A protein and the small-molecule ligand that binds it are described below.
Small molecule (SMILES): CC(C)(C)n1nc(Cc2cccc3ccccc23)c2c(N)ncnc21

Binding-site contacts:
Ligand atom CAF contacts residue ASP32 of chain 1.L at 3.4 Å.
Ligand atom C2 contacts residue ALA101 of chain 1.L at 3.8 Å (hydrophobic).
Ligand atom CAS contacts residue ILE216 of chain 1.L at 3.5 Å (hydrophobic).
Ligand atom N1 contacts residue ALA101 of chain 1.L at 3.7 Å.
Ligand atom N1 contacts residue ILE102 of chain 1.L at 3.0 Å (h-bond).
Ligand atom C4 contacts residue PHE54 of chain 1.L at 3.8 Å (hydrophobic).
Ligand atom CAM contacts residue ILE216 of chain 1.L at 3.9 Å (hydrophobic).
Ligand atom NAP contacts residue ILE216 of chain 1.L at 3.5 Å.
Ligand atom CAB contacts residue ILE41 of chain 1.L at 3.5 Å (hydrophobic).
Ligand atom C5 contacts residue ILE216 of chain 1.L at 3.6 Å (hydrophobic).
Ligand atom C5 contacts residue PHE54 of chain 1.L at 3.7 Å (hydrophobic).
Ligand atom C2 contacts residue PHE54 of chain 1.L at 3.7 Å (hydrophobic).
Ligand atom CAT contacts residue GLN6 of chain 1.K at 3.9 Å.
Ligand atom C6 contacts residue ILE102 of chain 1.L at 4.0 Å (hydrophobic).
Ligand atom CAI contacts residue ARG43 of chain 1.L at 4.1 Å.
Ligand atom CAG contacts residue GLY104 of chain 1.L at 3.6 Å.
Ligand atom NAX contacts residue ILE216 of chain 1.L at 3.7 Å.
Ligand atom CAK contacts residue GLN6 of chain 1.K at 3.9 Å.
Ligand atom C2 contacts residue ILE102 of chain 1.L at 3.6 Å (hydrophobic).
Ligand atom NAD contacts residue ILE102 of chain 1.L at 3.2 Å (h-bond).
Ligand atom CAC contacts residue ASP217 of chain 1.L at 3.5 Å.
Ligand atom N3 contacts residue PHE54 of chain 1.L at 3.6 Å.
Ligand atom CAF contacts residue PHE54 of chain 1.L at 3.6 Å (hydrophobic).
Ligand atom CAK contacts residue PHE54 of chain 1.L at 3.7 Å (hydrophobic).
Ligand atom N3 contacts residue ILE216 of chain 1.L at 3.9 Å.
Ligand atom CAE contacts residue ASP32 of chain 1.L at 3.3 Å.
Ligand atom C4 contacts residue ILE216 of chain 1.L at 3.8 Å (hydrophobic).
Ligand atom CAE contacts residue PHE54 of chain 1.L at 4.0 Å (hydrophobic).
Ligand atom N1 contacts residue ILE216 of chain 1.L at 3.9 Å.
Ligand atom N1 contacts residue PHE54 of chain 1.L at 3.8 Å.
Ligand atom C2 contacts residue PRO83 of chain 1.L at 3.8 Å (hydrophobic).
Ligand atom CAU contacts residue GLN6 of chain 1.K at 3.9 Å.
Ligand atom CAE contacts residue ARG43 of chain 1.L at 4.0 Å.
Ligand atom C2 contacts residue ILE216 of chain 1.L at 3.9 Å (hydrophobic).
Ligand atom NAD contacts residue ILE206 of chain 1.L at 3.8 Å.
Ligand atom C6 contacts residue PHE54 of chain 1.L at 3.7 Å (hydrophobic).
Ligand atom CAA contacts residue PHE54 of chain 1.L at 3.7 Å (hydrophobic).
Ligand atom C2 contacts residue THR100 of chain 1.L at 4.0 Å.
Ligand atom CAU contacts residue PHE54 of chain 1.L at 3.8 Å (hydrophobic).
Ligand atom CAF contacts residue GLN6 of chain 1.K at 4.1 Å.

Sequence of chain 1.K:
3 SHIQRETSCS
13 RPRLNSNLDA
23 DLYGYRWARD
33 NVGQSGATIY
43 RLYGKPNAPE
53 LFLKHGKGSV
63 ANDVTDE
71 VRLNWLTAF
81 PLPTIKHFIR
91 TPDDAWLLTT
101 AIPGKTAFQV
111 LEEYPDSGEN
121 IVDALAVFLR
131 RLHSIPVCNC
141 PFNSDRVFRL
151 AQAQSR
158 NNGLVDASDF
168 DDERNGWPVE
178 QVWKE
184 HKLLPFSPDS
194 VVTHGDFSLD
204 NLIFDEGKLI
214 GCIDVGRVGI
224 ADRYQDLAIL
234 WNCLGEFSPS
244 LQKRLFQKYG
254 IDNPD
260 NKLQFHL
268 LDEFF

Sequence of chain 1.L:
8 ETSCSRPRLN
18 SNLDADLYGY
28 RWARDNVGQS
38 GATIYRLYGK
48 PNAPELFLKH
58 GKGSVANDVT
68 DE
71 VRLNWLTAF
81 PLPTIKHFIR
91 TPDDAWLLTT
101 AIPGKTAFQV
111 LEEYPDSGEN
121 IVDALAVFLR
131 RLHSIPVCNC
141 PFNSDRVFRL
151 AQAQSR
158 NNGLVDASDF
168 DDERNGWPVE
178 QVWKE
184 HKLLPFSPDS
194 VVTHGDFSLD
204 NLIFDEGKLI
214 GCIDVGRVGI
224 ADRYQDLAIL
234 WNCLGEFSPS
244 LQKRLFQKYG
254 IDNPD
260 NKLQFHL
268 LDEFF